Binding-site contacts:
Ligand atom NAG contacts residue GLU49 of chain 1.A at 3.1 Å (salt-bridge).
Ligand atom OAA contacts residue FAD1 of chain 1.H at 3.0 Å.
Ligand atom CAE contacts residue LEU257 of chain 1.A at 3.7 Å (hydrophobic).
Ligand atom CAE contacts residue GLU49 of chain 1.A at 2.9 Å.
Ligand atom NAH contacts residue GLU49 of chain 1.A at 4.2 Å.
Ligand atom CAD contacts residue FAD1 of chain 1.H at 3.5 Å.
Ligand atom CAF contacts residue PHE117 of chain 1.A at 4.2 Å (hydrophobic).
Ligand atom OAB contacts residue HIS392 of chain 1.A at 2.8 Å (h-bond).
Ligand atom NAH contacts residue ASP260 of chain 1.A at 2.9 Å (salt-bridge).
Ligand atom CAF contacts residue TYR245 of chain 1.A at 3.5 Å (hydrophobic).
Ligand atom OAA contacts residue ARG432 of chain 1.A at 2.7 Å (salt-bridge).
Ligand atom CAE contacts residue PHE117 of chain 1.A at 4.2 Å (hydrophobic).
Ligand atom CAJ contacts residue PHE117 of chain 1.A at 4.0 Å (hydrophobic).
Ligand atom CAD contacts residue HIS392 of chain 1.A at 4.1 Å.
Ligand atom OAB contacts residue FAD1 of chain 1.H at 3.5 Å.
Ligand atom OAA contacts residue GLY435 of chain 1.A at 2.8 Å (h-bond).
Ligand atom CAD contacts residue TYR245 of chain 1.A at 4.0 Å (hydrophobic).
Ligand atom CAF contacts residue ASP260 of chain 1.A at 3.7 Å.
Ligand atom CAE contacts residue GLY47 of chain 1.A at 4.1 Å.
Ligand atom CAC contacts residue PHE117 of chain 1.A at 3.7 Å (hydrophobic).
Ligand atom CAI contacts residue GLY435 of chain 1.A at 3.9 Å.
Ligand atom NAG contacts residue LEU257 of chain 1.A at 4.1 Å.
Ligand atom NAG contacts residue GLY47 of chain 1.A at 4.0 Å.
Ligand atom NAH contacts residue LEU257 of chain 1.A at 3.6 Å.
Ligand atom CAC contacts residue FAD1 of chain 1.H at 3.4 Å.
Ligand atom CAC contacts residue GLY434 of chain 1.A at 4.2 Å.
Ligand atom CAI contacts residue FAD1 of chain 1.H at 3.3 Å.
Ligand atom CAD contacts residue ILE255 of chain 1.A at 4.1 Å (hydrophobic).
Ligand atom CAE contacts residue FAD1 of chain 1.H at 3.9 Å.
Ligand atom CAI contacts residue HIS392 of chain 1.A at 4.0 Å.
Ligand atom OAB contacts residue ARG432 of chain 1.A at 2.9 Å (salt-bridge).
Ligand atom CAI contacts residue ARG432 of chain 1.A at 3.6 Å.
Ligand atom NAG contacts residue PHE117 of chain 1.A at 3.9 Å.
Ligand atom CAI contacts residue GLY434 of chain 1.A at 3.8 Å.
Ligand atom CAJ contacts residue FAD1 of chain 1.H at 3.8 Å.
Ligand atom NAG contacts residue FAD1 of chain 1.H at 2.9 Å (h-bond).
Ligand atom OAA contacts residue GLY434 of chain 1.A at 3.2 Å.
Ligand atom CAF contacts residue LEU257 of chain 1.A at 4.0 Å (hydrophobic).
Ligand atom CAE contacts residue ASP260 of chain 1.A at 3.6 Å.
Ligand atom CAF contacts residue ILE255 of chain 1.A at 4.2 Å (hydrophobic).

Sequence of chain 1.A:
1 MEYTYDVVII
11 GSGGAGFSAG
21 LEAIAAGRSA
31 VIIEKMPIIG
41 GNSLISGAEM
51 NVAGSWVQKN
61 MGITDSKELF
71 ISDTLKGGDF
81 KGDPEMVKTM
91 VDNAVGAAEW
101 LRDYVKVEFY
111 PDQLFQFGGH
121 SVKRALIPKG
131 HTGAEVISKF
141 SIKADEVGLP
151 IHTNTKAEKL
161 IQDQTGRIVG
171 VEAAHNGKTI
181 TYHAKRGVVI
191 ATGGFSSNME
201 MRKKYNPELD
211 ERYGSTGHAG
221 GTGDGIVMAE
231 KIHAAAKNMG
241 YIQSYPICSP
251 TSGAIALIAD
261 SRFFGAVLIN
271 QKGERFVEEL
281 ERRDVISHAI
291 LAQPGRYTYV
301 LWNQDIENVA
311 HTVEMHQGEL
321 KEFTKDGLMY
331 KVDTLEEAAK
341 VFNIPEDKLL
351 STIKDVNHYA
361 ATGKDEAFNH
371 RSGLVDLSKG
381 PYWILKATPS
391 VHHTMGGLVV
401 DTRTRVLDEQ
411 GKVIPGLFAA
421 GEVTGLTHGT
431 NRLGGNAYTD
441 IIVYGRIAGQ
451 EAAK

The protein below binds the small molecule below.
Small molecule (SMILES): O=C(O)CCc1cnc[nH]1